Binding-site contacts:
Ligand atom O5 contacts residue VAL127 of chain 1.C at 4.2 Å.
Ligand atom C6 contacts residue ASN122 of chain 1.C at 4.2 Å.
Ligand atom O5 contacts residue ASN122 of chain 1.C at 2.3 Å (h-bond).
Ligand atom C6 contacts residue VAL127 of chain 1.C at 3.8 Å (hydrophobic).
Ligand atom O7 contacts residue ASN125 of chain 1.C at 3.5 Å.
Ligand atom O7 contacts residue THR124 of chain 1.C at 4.2 Å.
Ligand atom N2 contacts residue ASN122 of chain 1.C at 3.0 Å (h-bond).
Ligand atom O6 contacts residue VAL120 of chain 1.C at 4.1 Å.
Ligand atom C3 contacts residue ASN122 of chain 1.C at 3.8 Å.
Ligand atom C5 contacts residue ASN122 of chain 1.C at 3.7 Å.
Ligand atom C2 contacts residue ASN122 of chain 1.C at 2.5 Å.
Ligand atom C1 contacts residue ASN125 of chain 1.C at 4.4 Å.
Ligand atom O6 contacts residue VAL127 of chain 1.C at 4.0 Å.
Ligand atom O6 contacts residue ASN122 of chain 1.C at 3.4 Å (h-bond).
Ligand atom C5 contacts residue VAL127 of chain 1.C at 3.8 Å (hydrophobic).
Ligand atom C1 contacts residue ASN122 of chain 1.C at 1.5 Å.
Ligand atom C8 contacts residue THR124 of chain 1.C at 4.0 Å.
Ligand atom C4 contacts residue ASN122 of chain 1.C at 4.2 Å.
Ligand atom C7 contacts residue ASN122 of chain 1.C at 3.7 Å.
Ligand atom O6 contacts residue LYS129 of chain 1.C at 3.7 Å.
Ligand atom O7 contacts residue ASN122 of chain 1.C at 4.0 Å.

Sequence of chain 1.C:
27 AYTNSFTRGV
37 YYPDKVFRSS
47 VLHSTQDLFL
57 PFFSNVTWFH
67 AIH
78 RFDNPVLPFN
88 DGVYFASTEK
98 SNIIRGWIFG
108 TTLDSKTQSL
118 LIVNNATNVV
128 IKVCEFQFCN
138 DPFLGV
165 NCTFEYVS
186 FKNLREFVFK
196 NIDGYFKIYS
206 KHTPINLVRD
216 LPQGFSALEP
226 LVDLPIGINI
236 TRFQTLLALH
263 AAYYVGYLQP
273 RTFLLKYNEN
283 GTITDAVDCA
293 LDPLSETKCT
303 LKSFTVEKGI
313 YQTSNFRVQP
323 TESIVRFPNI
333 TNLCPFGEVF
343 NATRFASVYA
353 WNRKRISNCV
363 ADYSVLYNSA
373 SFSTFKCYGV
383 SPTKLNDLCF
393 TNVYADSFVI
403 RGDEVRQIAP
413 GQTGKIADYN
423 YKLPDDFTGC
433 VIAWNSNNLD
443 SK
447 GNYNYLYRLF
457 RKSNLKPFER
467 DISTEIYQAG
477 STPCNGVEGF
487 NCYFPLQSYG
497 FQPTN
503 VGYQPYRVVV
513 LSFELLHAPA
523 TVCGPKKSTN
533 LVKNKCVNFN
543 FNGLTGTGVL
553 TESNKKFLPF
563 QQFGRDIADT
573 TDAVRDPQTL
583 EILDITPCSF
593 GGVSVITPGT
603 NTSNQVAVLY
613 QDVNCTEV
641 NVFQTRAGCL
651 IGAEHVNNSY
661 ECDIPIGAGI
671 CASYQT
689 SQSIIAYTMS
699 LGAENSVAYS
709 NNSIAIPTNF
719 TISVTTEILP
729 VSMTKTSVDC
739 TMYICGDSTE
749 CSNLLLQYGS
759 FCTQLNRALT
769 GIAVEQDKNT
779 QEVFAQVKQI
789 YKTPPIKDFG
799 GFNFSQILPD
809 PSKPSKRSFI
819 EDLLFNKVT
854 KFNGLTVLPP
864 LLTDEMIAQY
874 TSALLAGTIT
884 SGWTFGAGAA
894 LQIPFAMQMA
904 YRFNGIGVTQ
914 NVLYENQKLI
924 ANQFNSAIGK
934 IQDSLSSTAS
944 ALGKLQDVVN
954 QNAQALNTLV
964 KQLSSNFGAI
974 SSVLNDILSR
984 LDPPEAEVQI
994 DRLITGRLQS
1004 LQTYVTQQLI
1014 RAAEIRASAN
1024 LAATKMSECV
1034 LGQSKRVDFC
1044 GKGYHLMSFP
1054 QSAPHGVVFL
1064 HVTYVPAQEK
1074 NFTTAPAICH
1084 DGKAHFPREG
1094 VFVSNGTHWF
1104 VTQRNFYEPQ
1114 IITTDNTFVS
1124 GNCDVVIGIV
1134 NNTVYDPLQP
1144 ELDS

This protein binds this small molecule.
Small molecule (SMILES): CC(=O)N[C@@H]1[C@@H](O)[C@H](O)[C@@H](CO)O[C@H]1O